Binding-site contacts:
Ligand atom O3 contacts residue VAL296 of chain 57.D at 4.3 Å.
Ligand atom C6 contacts residue TYR72 of chain 57.D at 3.8 Å (hydrophobic).
Ligand atom C1 contacts residue TYR72 of chain 57.D at 3.8 Å (hydrophobic).
Ligand atom O4 contacts residue THR291 of chain 57.D at 4.0 Å.
Ligand atom C4 contacts residue ARG77 of chain 57.D at 4.1 Å.
Ligand atom C2 contacts residue ARG77 of chain 57.D at 4.0 Å.
Ligand atom C3 contacts residue ARG77 of chain 57.D at 3.4 Å.
Ligand atom C4 contacts residue HIS298 of chain 57.D at 3.7 Å.
Ligand atom C10 contacts residue TYR72 of chain 57.D at 3.8 Å (hydrophobic).
Ligand atom O4 contacts residue ARG77 of chain 57.D at 4.3 Å.
Ligand atom O1B contacts residue TYR72 of chain 57.D at 4.0 Å.
Ligand atom C3 contacts residue GLY78 of chain 57.D at 4.0 Å.
Ligand atom O4 contacts residue VAL296 of chain 57.D at 4.0 Å.
Ligand atom O6 contacts residue ASN93 of chain 57.D at 3.4 Å (h-bond).
Ligand atom O3 contacts residue ARG77 of chain 57.D at 4.3 Å.
Ligand atom C4 contacts residue VAL296 of chain 57.D at 4.2 Å (hydrophobic).
Ligand atom O4 contacts residue TYR72 of chain 57.D at 3.9 Å.
Ligand atom O4 contacts residue HIS298 of chain 57.D at 2.6 Å (h-bond).
Ligand atom C5 contacts residue TYR72 of chain 57.D at 3.6 Å (hydrophobic).
Ligand atom C6 contacts residue ASN93 of chain 57.D at 3.2 Å.
Ligand atom O4 contacts residue ILE79 of chain 57.D at 4.2 Å.
Ligand atom O1B contacts residue ARG77 of chain 57.D at 2.8 Å (salt-bridge).
Ligand atom C1 contacts residue ARG77 of chain 57.D at 3.4 Å.
Ligand atom N5 contacts residue TYR72 of chain 57.D at 3.0 Å (h-bond).
Ligand atom O4 contacts residue GLY78 of chain 57.D at 3.1 Å (h-bond).
Ligand atom O10 contacts residue THR291 of chain 57.D at 3.8 Å.
Ligand atom C4 contacts residue TYR72 of chain 57.D at 3.4 Å (hydrophobic).
Ligand atom C11 contacts residue ASP85 of chain 57.E at 3.6 Å.
Ligand atom C4 contacts residue GLY78 of chain 57.D at 3.8 Å.
Ligand atom O3 contacts residue ASN80 of chain 57.D at 3.8 Å.
Ligand atom O8 contacts residue TYR72 of chain 57.D at 3.7 Å.
Ligand atom C3 contacts residue HIS298 of chain 57.D at 3.9 Å.
Ligand atom C3 contacts residue VAL296 of chain 57.D at 3.5 Å (hydrophobic).
Ligand atom O1A contacts residue TYR72 of chain 57.D at 3.3 Å.
Ligand atom O3 contacts residue GLY78 of chain 57.D at 3.8 Å.
Ligand atom C11 contacts residue TYR72 of chain 57.D at 4.0 Å (hydrophobic).
Ligand atom C6 contacts residue THR94 of chain 57.D at 4.2 Å.
Ligand atom O1A contacts residue ARG77 of chain 57.D at 2.8 Å (salt-bridge).
Ligand atom O8 contacts residue ARG77 of chain 57.D at 3.6 Å.
Ligand atom O1A contacts residue GLY78 of chain 57.D at 4.1 Å.

Sequence of chain 57.E:
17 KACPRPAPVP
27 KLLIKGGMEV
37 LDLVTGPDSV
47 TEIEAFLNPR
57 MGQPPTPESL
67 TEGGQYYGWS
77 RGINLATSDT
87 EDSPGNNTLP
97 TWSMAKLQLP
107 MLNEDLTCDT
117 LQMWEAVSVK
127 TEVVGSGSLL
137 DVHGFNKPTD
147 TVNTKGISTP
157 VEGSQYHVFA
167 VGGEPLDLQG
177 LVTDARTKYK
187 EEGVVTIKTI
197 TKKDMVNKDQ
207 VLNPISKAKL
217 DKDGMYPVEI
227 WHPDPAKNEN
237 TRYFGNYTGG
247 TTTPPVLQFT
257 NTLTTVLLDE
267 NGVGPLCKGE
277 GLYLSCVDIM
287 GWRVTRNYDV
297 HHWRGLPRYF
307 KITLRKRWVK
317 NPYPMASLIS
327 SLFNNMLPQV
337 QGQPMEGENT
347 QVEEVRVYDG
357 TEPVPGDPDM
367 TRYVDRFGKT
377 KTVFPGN

This protein binds this small molecule.
Small molecule (SMILES): CC(=O)N[C@H]1[C@H]([C@H](O)[C@H](O)CO)O[C@@](O[C@H]2[C@@H](O)[C@@H](CO)O[C@@H](O[C@H]3[C@H](O)[C@@H](O)[C@H](O)O[C@@H]3CO)[C@@H]2O)(C(=O)O)C[C@@H]1O

Sequence of chain 57.D:
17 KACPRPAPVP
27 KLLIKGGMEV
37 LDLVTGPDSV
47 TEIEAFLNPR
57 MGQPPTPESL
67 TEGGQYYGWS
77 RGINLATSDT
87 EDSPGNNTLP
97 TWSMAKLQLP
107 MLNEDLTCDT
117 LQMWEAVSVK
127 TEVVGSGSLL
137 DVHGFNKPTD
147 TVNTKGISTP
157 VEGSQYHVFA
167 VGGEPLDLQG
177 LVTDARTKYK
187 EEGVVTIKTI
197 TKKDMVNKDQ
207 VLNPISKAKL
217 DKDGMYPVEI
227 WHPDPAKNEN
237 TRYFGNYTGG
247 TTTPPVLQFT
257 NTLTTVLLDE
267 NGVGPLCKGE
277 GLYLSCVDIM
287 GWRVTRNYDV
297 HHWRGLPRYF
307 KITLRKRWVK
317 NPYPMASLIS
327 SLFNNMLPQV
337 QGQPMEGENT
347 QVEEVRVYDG